Sequence of chain 1.A:
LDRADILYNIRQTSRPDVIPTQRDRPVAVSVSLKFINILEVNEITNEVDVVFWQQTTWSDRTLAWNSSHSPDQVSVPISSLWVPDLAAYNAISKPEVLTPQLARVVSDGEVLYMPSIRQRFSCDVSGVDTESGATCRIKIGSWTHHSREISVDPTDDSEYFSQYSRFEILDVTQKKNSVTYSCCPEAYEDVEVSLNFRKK

Sequence of chain 1.E:
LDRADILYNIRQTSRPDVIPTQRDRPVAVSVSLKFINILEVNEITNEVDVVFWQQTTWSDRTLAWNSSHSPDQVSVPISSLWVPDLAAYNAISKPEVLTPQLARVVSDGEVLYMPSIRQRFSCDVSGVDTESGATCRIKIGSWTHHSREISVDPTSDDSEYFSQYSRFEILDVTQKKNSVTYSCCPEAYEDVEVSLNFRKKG

Binding-site contacts:
Ligand atom C8 contacts residue TRP162 of chain 1.E at 4.1 Å (hydrophobic).
Ligand atom C2 contacts residue LEU131 of chain 1.A at 3.8 Å (hydrophobic).
Ligand atom C4 contacts residue TRP162 of chain 1.E at 4.0 Å (hydrophobic).
Ligand atom C6 contacts residue TRP162 of chain 1.E at 3.5 Å (hydrophobic).
Ligand atom C12 contacts residue MET133 of chain 1.A at 3.5 Å (hydrophobic).
Ligand atom C3 contacts residue THR163 of chain 1.E at 4.3 Å.
Ligand atom N1 contacts residue ARG123 of chain 1.A at 3.5 Å.
Ligand atom N1 contacts residue THR163 of chain 1.E at 4.3 Å.
Ligand atom C1 contacts residue MET133 of chain 1.A at 4.5 Å (hydrophobic).
Ligand atom O2 contacts residue MET133 of chain 1.A at 3.6 Å.
Ligand atom C7 contacts residue TYR108 of chain 1.E at 4.3 Å (hydrophobic).
Ligand atom C3 contacts residue TRP162 of chain 1.E at 4.0 Å (hydrophobic).
Ligand atom C2 contacts residue MET133 of chain 1.A at 4.4 Å (hydrophobic).
Ligand atom C3 contacts residue TYR211 of chain 1.E at 3.6 Å (hydrophobic).
Ligand atom C5 contacts residue TRP162 of chain 1.E at 3.1 Å (hydrophobic).
Ligand atom C3 contacts residue ARG123 of chain 1.A at 4.2 Å.
Ligand atom C7 contacts residue TRP72 of chain 1.A at 4.3 Å (hydrophobic).
Ligand atom C7 contacts residue TRP162 of chain 1.E at 3.1 Å (hydrophobic).
Ligand atom C10 contacts residue TYR211 of chain 1.E at 3.4 Å (hydrophobic).
Ligand atom O1 contacts residue LEU131 of chain 1.A at 3.5 Å.
Ligand atom C8 contacts residue TYR211 of chain 1.E at 4.4 Å (hydrophobic).
Ligand atom C5 contacts residue TYR211 of chain 1.E at 4.5 Å (hydrophobic).
Ligand atom C9 contacts residue TYR211 of chain 1.E at 3.2 Å (hydrophobic).
Ligand atom O2 contacts residue LEU131 of chain 1.A at 3.6 Å.
Ligand atom C11 contacts residue TRP162 of chain 1.E at 4.2 Å (hydrophobic).
Ligand atom N2 contacts residue TRP162 of chain 1.E at 3.5 Å (h-bond).
Ligand atom C12 contacts residue TRP162 of chain 1.E at 4.2 Å (hydrophobic).
Ligand atom C8 contacts residue SER161 of chain 1.E at 4.4 Å.
Ligand atom C9 contacts residue TRP162 of chain 1.E at 3.9 Å (hydrophobic).
Ligand atom C11 contacts residue MET133 of chain 1.A at 3.5 Å (hydrophobic).
Ligand atom C1 contacts residue ARG123 of chain 1.A at 4.4 Å.
Ligand atom C4 contacts residue TYR211 of chain 1.E at 3.2 Å (hydrophobic).
Ligand atom C9 contacts residue SER161 of chain 1.E at 4.3 Å.
Ligand atom C9 contacts residue TYR108 of chain 1.E at 4.3 Å (hydrophobic).
Ligand atom N1 contacts residue LEU131 of chain 1.A at 3.3 Å (h-bond).
Ligand atom N2 contacts residue TYR211 of chain 1.E at 4.5 Å.
Ligand atom C8 contacts residue TYR108 of chain 1.E at 3.9 Å (hydrophobic).
Ligand atom C10 contacts residue TRP162 of chain 1.E at 3.4 Å (hydrophobic).

This protein binds this small molecule.
Small molecule (SMILES): NC1(C(=O)O)CCN(c2ccccc2)CC1